A small-molecule ligand and the protein it binds are described below.
Small molecule (SMILES): CC(=O)N[C@H]1[C@H](O[C@H]2[C@H](O)[C@@H](NC(C)=O)CO[C@@H]2CO)O[C@H](CO)[C@@H](O[C@@H]2O[C@H](CO)[C@@H](O)[C@H](O)[C@@H]2O)[C@@H]1O

Sequence of chain 1.R:
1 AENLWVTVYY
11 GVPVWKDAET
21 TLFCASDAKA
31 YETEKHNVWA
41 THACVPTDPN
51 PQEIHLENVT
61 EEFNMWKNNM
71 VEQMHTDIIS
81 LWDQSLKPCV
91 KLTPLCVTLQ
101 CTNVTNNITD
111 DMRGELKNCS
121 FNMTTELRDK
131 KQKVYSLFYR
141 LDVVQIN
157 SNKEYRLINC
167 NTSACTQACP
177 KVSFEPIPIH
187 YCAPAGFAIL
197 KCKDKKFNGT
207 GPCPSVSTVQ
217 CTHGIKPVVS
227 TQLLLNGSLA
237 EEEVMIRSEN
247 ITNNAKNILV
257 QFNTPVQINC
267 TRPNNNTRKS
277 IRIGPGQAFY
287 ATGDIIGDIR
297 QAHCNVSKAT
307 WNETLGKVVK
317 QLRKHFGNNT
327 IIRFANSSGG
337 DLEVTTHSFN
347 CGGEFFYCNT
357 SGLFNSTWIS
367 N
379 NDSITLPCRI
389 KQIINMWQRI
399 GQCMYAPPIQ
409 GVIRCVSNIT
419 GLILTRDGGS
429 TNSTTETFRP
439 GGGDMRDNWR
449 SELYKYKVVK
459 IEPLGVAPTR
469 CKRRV

Binding-site contacts:
Ligand atom C1 contacts residue NAG2 of chain 1.NB at 3.7 Å.
Ligand atom C1 contacts residue ASN332 of chain 1.R at 1.4 Å.
Ligand atom O7 contacts residue ASN355 of chain 1.R at 3.7 Å.
Ligand atom O3 contacts residue NAG2 of chain 1.NB at 4.5 Å.
Ligand atom C1 contacts residue SER357 of chain 1.R at 4.0 Å.
Ligand atom C6 contacts residue NAG1 of chain 1.NB at 4.0 Å.
Ligand atom O4 contacts residue NAG2 of chain 1.NB at 2.6 Å (h-bond).
Ligand atom C3 contacts residue ASN332 of chain 1.R at 3.8 Å.
Ligand atom C4 contacts residue NAG2 of chain 1.NB at 3.4 Å.
Ligand atom O2 contacts residue NAG2 of chain 1.NB at 4.3 Å.
Ligand atom O5 contacts residue SER357 of chain 1.R at 3.9 Å.
Ligand atom C3 contacts residue NAG2 of chain 1.NB at 3.7 Å.
Ligand atom O7 contacts residue NAG1 of chain 1.NB at 3.1 Å (h-bond).
Ligand atom C7 contacts residue ASN332 of chain 1.R at 3.5 Å.
Ligand atom O3 contacts residue NAG1 of chain 1.NB at 4.4 Å.
Ligand atom C5 contacts residue NAG2 of chain 1.NB at 3.5 Å.
Ligand atom C5 contacts residue NAG1 of chain 1.NB at 4.0 Å.
Ligand atom C8 contacts residue ASN332 of chain 1.R at 3.8 Å.
Ligand atom C8 contacts residue THR341 of chain 1.R at 3.7 Å.
Ligand atom O6 contacts residue NAG2 of chain 1.NB at 4.3 Å.
Ligand atom C5 contacts residue ASN332 of chain 1.R at 3.7 Å.
Ligand atom C2 contacts residue NAG2 of chain 1.NB at 3.9 Å.
Ligand atom O7 contacts residue ASN332 of chain 1.R at 3.8 Å.
Ligand atom N2 contacts residue ASN332 of chain 1.R at 2.8 Å (h-bond).
Ligand atom C8 contacts residue SER333 of chain 1.R at 4.0 Å.
Ligand atom C6 contacts residue NAG2 of chain 1.NB at 3.7 Å.
Ligand atom C4 contacts residue ASN332 of chain 1.R at 4.2 Å.
Ligand atom O5 contacts residue ASN332 of chain 1.R at 2.4 Å (h-bond).
Ligand atom C2 contacts residue ASN332 of chain 1.R at 2.4 Å.
Ligand atom O5 contacts residue NAG1 of chain 1.NB at 4.3 Å.
Ligand atom C7 contacts residue NAG1 of chain 1.NB at 4.2 Å.